Sequence of chain 1.E:
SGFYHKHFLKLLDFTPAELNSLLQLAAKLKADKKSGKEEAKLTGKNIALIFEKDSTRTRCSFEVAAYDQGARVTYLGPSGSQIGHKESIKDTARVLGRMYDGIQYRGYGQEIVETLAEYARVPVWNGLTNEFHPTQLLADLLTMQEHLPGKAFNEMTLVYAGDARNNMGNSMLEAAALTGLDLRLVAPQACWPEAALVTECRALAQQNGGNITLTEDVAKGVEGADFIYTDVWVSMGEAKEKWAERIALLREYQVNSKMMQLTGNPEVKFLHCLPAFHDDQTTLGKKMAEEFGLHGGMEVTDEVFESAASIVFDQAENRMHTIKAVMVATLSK

The protein below binds the small molecule below.
Small molecule (SMILES): N[C@@H](CCCNC(=O)CP(=O)(O)O)C(=O)O

Binding-site contacts:
Ligand atom N contacts residue ASN167 of chain 1.E at 3.3 Å (h-bond).
Ligand atom O1 contacts residue HIS133 of chain 1.E at 3.1 Å (h-bond).
Ligand atom CD contacts residue LEU128 of chain 1.E at 3.7 Å (hydrophobic).
Ligand atom C contacts residue SER235 of chain 1.E at 3.5 Å.
Ligand atom C1P contacts residue ARG319 of chain 1.E at 3.5 Å.
Ligand atom OXT contacts residue SER235 of chain 1.E at 3.5 Å.
Ligand atom CA contacts residue SER235 of chain 1.E at 3.8 Å.
Ligand atom O3P contacts residue THR56 of chain 1.E at 3.0 Å (h-bond).
Ligand atom P contacts residue ARG106 of chain 1.E at 3.3 Å.
Ligand atom O contacts residue SER235 of chain 1.E at 3.6 Å.
Ligand atom O1 contacts residue ARG106 of chain 1.E at 3.0 Å (salt-bridge).
Ligand atom O1 contacts residue THR58 of chain 1.E at 3.2 Å (h-bond).
Ligand atom CA contacts residue ASP231 of chain 1.E at 3.2 Å.
Ligand atom CD contacts residue HIS133 of chain 1.E at 3.4 Å.
Ligand atom C1 contacts residue LEU274 of chain 1.E at 3.7 Å (hydrophobic).
Ligand atom OXT contacts residue ASN167 of chain 1.E at 3.3 Å (h-bond).
Ligand atom C contacts residue MET236 of chain 1.E at 3.6 Å (hydrophobic).
Ligand atom O2P contacts residue THR58 of chain 1.E at 2.7 Å (h-bond).
Ligand atom CB contacts residue ASN167 of chain 1.E at 3.5 Å.
Ligand atom O1 contacts residue ARG319 of chain 1.E at 3.2 Å (salt-bridge).
Ligand atom O2P contacts residue ARG57 of chain 1.E at 3.8 Å.
Ligand atom P contacts residue ARG57 of chain 1.E at 3.7 Å.
Ligand atom O1P contacts residue ARG106 of chain 1.E at 2.7 Å (salt-bridge).
Ligand atom C1 contacts residue ARG106 of chain 1.E at 3.8 Å.
Ligand atom OXT contacts residue MET236 of chain 1.E at 3.6 Å (h-bond).
Ligand atom N contacts residue ASN166 of chain 1.E at 3.2 Å (h-bond).
Ligand atom C1 contacts residue HIS133 of chain 1.E at 3.8 Å.
Ligand atom N contacts residue SER235 of chain 1.E at 3.0 Å (h-bond).
Ligand atom O2P contacts residue SER55 of chain 1.E at 2.7 Å (h-bond).
Ligand atom C1P contacts residue ARG57 of chain 1.E at 3.4 Å.
Ligand atom CB contacts residue ASP231 of chain 1.E at 3.5 Å.
Ligand atom O2P contacts residue ARG106 of chain 1.E at 2.9 Å (salt-bridge).
Ligand atom C1 contacts residue ARG319 of chain 1.E at 3.6 Å.
Ligand atom O contacts residue MET236 of chain 1.E at 3.1 Å (h-bond).
Ligand atom O1P contacts residue GLN82 of chain 1.D at 2.5 Å (h-bond).
Ligand atom C1P contacts residue LEU274 of chain 1.E at 3.5 Å (hydrophobic).
Ligand atom O3P contacts residue GLN82 of chain 1.D at 3.8 Å.
Ligand atom NE contacts residue LEU274 of chain 1.E at 2.9 Å (h-bond).
Ligand atom N contacts residue ASP231 of chain 1.E at 2.8 Å (salt-bridge).
Ligand atom O3P contacts residue ARG57 of chain 1.E at 2.7 Å (salt-bridge).

Sequence of chain 1.D:
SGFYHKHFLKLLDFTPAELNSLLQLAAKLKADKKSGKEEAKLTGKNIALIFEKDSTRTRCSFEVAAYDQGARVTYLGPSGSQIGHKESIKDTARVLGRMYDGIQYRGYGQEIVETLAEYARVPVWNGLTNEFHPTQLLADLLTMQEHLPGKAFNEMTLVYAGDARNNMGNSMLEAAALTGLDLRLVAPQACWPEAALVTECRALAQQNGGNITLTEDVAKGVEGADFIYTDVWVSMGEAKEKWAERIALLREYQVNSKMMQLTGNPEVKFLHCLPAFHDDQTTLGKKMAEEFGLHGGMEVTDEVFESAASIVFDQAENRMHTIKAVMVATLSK